Binding-site contacts:
Ligand atom C3 contacts residue SER4 of chain 1.A at 3.8 Å.
Ligand atom O6 contacts residue ALA3 of chain 1.A at 4.0 Å.
Ligand atom C5 contacts residue SER4 of chain 1.A at 3.3 Å.
Ligand atom C2 contacts residue SER4 of chain 1.A at 2.8 Å.
Ligand atom O2 contacts residue SER4 of chain 1.A at 3.4 Å (h-bond).
Ligand atom C6 contacts residue SER4 of chain 1.A at 4.3 Å.
Ligand atom C2 contacts residue PRO6 of chain 1.A at 4.3 Å (hydrophobic).
Ligand atom C1 contacts residue PRO6 of chain 1.A at 4.1 Å (hydrophobic).
Ligand atom C6 contacts residue GLN1 of chain 1.A at 2.9 Å.
Ligand atom C4 contacts residue SER4 of chain 1.A at 4.0 Å.
Ligand atom C3 contacts residue PRO6 of chain 1.A at 4.2 Å (hydrophobic).
Ligand atom O6 contacts residue CYS2 of chain 1.A at 4.0 Å.
Ligand atom O2 contacts residue PRO6 of chain 1.A at 3.9 Å.
Ligand atom O5 contacts residue GLN1 of chain 1.A at 4.4 Å.
Ligand atom C5 contacts residue GLN1 of chain 1.A at 3.7 Å.
Ligand atom O5 contacts residue SER4 of chain 1.A at 2.0 Å (h-bond).
Ligand atom O6 contacts residue GLN1 of chain 1.A at 2.0 Å (h-bond).
Ligand atom C1 contacts residue SER4 of chain 1.A at 1.3 Å.
Ligand atom O6 contacts residue SER4 of chain 1.A at 3.8 Å.

A small-molecule ligand and the protein it binds are described below.
Small molecule (SMILES): OC[C@H]1O[C@@H](O)[C@H](O)[C@@H](O)[C@@H]1O

Sequence of chain 1.A:
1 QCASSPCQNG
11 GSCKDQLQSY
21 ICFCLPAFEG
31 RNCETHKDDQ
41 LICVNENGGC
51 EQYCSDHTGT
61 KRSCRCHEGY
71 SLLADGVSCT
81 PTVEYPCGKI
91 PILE